Sequence of chain 1.D:
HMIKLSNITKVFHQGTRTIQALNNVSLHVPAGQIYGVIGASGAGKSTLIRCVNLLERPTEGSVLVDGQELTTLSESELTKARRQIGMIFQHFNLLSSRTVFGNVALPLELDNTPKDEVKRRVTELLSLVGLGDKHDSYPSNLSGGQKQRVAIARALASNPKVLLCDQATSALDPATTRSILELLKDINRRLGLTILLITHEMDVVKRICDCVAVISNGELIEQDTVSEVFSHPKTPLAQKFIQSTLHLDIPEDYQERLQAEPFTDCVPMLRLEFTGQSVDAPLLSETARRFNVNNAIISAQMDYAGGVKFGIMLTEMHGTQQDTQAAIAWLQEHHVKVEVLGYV

A small-molecule ligand and the protein it binds are described below.
Small molecule (SMILES): Nc1ncnc2c1ncn2[C@@H]1O[C@H](COP(=O)(O)OP(=O)(O)OP(O)(O)=S)[C@@H](O)[C@H]1O

Binding-site contacts:
Ligand atom O3G contacts residue HIS200 of chain 1.A at 2.9 Å (h-bond).
Ligand atom O2' contacts residue GLN146 of chain 1.D at 3.5 Å (h-bond).
Ligand atom O2G contacts residue GLY145 of chain 1.D at 3.4 Å (h-bond).
Ligand atom N3 contacts residue GLN14 of chain 1.A at 3.1 Å (h-bond).
Ligand atom O1B contacts residue LYS45 of chain 1.A at 2.3 Å (salt-bridge).
Ligand atom C5' contacts residue GLY42 of chain 1.A at 3.4 Å.
Ligand atom O2' contacts residue LEU142 of chain 1.D at 3.5 Å.
Ligand atom O3A contacts residue GLY42 of chain 1.A at 3.4 Å.
Ligand atom O2A contacts residue SER143 of chain 1.D at 3.5 Å.
Ligand atom O3B contacts residue GLY42 of chain 1.A at 2.8 Å (h-bond).
Ligand atom S1G contacts residue SER46 of chain 1.A at 3.3 Å (h-bond).
Ligand atom O2' contacts residue ASN141 of chain 1.D at 2.1 Å (h-bond).
Ligand atom PB contacts residue GLY44 of chain 1.A at 3.5 Å.
Ligand atom O3B contacts residue LYS45 of chain 1.A at 2.7 Å (salt-bridge).
Ligand atom O2G contacts residue SER41 of chain 1.A at 2.6 Å (h-bond).
Ligand atom O1B contacts residue GLY44 of chain 1.A at 2.2 Å (h-bond).
Ligand atom PB contacts residue LYS45 of chain 1.A at 3.3 Å.
Ligand atom O2A contacts residue SER46 of chain 1.A at 3.4 Å.
Ligand atom O1A contacts residue LYS45 of chain 1.A at 3.3 Å (salt-bridge).
Ligand atom PG contacts residue GLY42 of chain 1.A at 3.3 Å.
Ligand atom O2G contacts residue GLY42 of chain 1.A at 2.6 Å (h-bond).
Ligand atom O3' contacts residue GLN146 of chain 1.D at 3.2 Å (h-bond).
Ligand atom O3G contacts residue LYS45 of chain 1.A at 3.4 Å (salt-bridge).
Ligand atom O2G contacts residue SER143 of chain 1.D at 2.2 Å (h-bond).
Ligand atom O1A contacts residue SER46 of chain 1.A at 3.2 Å (h-bond).
Ligand atom O5' contacts residue THR47 of chain 1.A at 3.3 Å (h-bond).
Ligand atom O1A contacts residue GLY44 of chain 1.A at 2.9 Å.
Ligand atom O2B contacts residue SER46 of chain 1.A at 2.7 Å (h-bond).
Ligand atom C4 contacts residue PHE12 of chain 1.A at 3.4 Å (hydrophobic).
Ligand atom O2B contacts residue LYS45 of chain 1.A at 3.3 Å (salt-bridge).
Ligand atom O1A contacts residue THR47 of chain 1.A at 2.6 Å (h-bond).
Ligand atom N7 contacts residue PHE12 of chain 1.A at 3.4 Å.
Ligand atom S1G contacts residue GLY144 of chain 1.D at 3.4 Å (h-bond).
Ligand atom O1B contacts residue ALA43 of chain 1.A at 3.0 Å (h-bond).
Ligand atom O3A contacts residue SER143 of chain 1.D at 3.0 Å.
Ligand atom PA contacts residue THR47 of chain 1.A at 3.5 Å.
Ligand atom C8 contacts residue PHE12 of chain 1.A at 3.5 Å (hydrophobic).
Ligand atom O3' contacts residue ILE19 of chain 1.A at 3.5 Å.
Ligand atom O2' contacts residue GLN14 of chain 1.A at 3.5 Å (h-bond).
Ligand atom C2' contacts residue ASN141 of chain 1.D at 3.2 Å.

Sequence of chain 1.A:
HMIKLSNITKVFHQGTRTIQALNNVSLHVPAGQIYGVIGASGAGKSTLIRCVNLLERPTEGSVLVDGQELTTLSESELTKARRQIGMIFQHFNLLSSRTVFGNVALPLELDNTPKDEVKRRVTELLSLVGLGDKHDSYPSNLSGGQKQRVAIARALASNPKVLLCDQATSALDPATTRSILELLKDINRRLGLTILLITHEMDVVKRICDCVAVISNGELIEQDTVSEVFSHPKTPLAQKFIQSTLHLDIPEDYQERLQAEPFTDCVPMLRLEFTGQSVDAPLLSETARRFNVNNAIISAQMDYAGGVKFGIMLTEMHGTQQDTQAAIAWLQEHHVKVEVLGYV